A small-molecule ligand and the protein it binds are described below.
Small molecule (SMILES): C=CC1=C(C)C2=N3->[Ni]45<-N6=C(C=c7c(C)c(C=C)c(n74)=C2)C(C)=C(CCC(=O)O)C6=Cc2c(CCC(=O)O)c(C)c(n25)C=C13

Sequence of chain 1.H:
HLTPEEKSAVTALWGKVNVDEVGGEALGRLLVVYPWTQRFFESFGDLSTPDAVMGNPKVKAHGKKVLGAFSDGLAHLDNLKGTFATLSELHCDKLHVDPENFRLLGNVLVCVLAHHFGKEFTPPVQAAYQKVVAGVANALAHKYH

Binding-site contacts:
Ligand atom CMA contacts residue LYS66 of chain 1.H at 3.4 Å.
Ligand atom NI contacts residue HIS92 of chain 1.H at 2.0 Å.
Ligand atom CBB contacts residue LEU141 of chain 1.H at 3.6 Å (hydrophobic).
Ligand atom NB contacts residue HIS92 of chain 1.H at 3.0 Å (h-bond).
Ligand atom CAC contacts residue VAL98 of chain 1.H at 3.5 Å (hydrophobic).
Ligand atom CBD contacts residue LEU96 of chain 1.H at 3.5 Å (hydrophobic).
Ligand atom CAD contacts residue HIS63 of chain 1.H at 3.8 Å.
Ligand atom ND contacts residue HIS63 of chain 1.H at 3.7 Å.
Ligand atom NC contacts residue HIS92 of chain 1.H at 2.9 Å (h-bond).
Ligand atom C4D contacts residue HIS63 of chain 1.H at 3.3 Å.
Ligand atom CHB contacts residue VAL67 of chain 1.H at 3.7 Å (hydrophobic).
Ligand atom C4A contacts residue HIS92 of chain 1.H at 3.7 Å.
Ligand atom CHA contacts residue HIS63 of chain 1.H at 3.1 Å.
Ligand atom NA contacts residue HIS92 of chain 1.H at 3.0 Å (h-bond).
Ligand atom C1C contacts residue HIS92 of chain 1.H at 3.7 Å.
Ligand atom CBA contacts residue LEU88 of chain 1.H at 3.5 Å (hydrophobic).
Ligand atom C3D contacts residue HIS63 of chain 1.H at 3.5 Å.
Ligand atom CAB contacts residue LEU106 of chain 1.H at 3.6 Å (hydrophobic).
Ligand atom C4B contacts residue HIS92 of chain 1.H at 3.8 Å.
Ligand atom C3D contacts residue LEU96 of chain 1.H at 3.6 Å (hydrophobic).
Ligand atom ND contacts residue HIS92 of chain 1.H at 2.9 Å (h-bond).
Ligand atom C2B contacts residue VAL67 of chain 1.H at 3.7 Å (hydrophobic).
Ligand atom CBC contacts residue THR38 of chain 1.H at 3.6 Å.
Ligand atom C4C contacts residue HIS92 of chain 1.H at 3.6 Å.
Ligand atom CHC contacts residue LEU106 of chain 1.H at 3.5 Å (hydrophobic).
Ligand atom CMB contacts residue ALA70 of chain 1.H at 3.7 Å (hydrophobic).
Ligand atom CMD contacts residue PHE41 of chain 1.H at 3.1 Å (hydrophobic).
Ligand atom CMD contacts residue LEU96 of chain 1.H at 3.6 Å (hydrophobic).
Ligand atom C3A contacts residue LEU88 of chain 1.H at 3.5 Å (hydrophobic).
Ligand atom C1D contacts residue HIS92 of chain 1.H at 3.6 Å.
Ligand atom C4B contacts residue LEU106 of chain 1.H at 3.8 Å (hydrophobic).
Ligand atom C4D contacts residue HIS92 of chain 1.H at 3.6 Å.
Ligand atom CBC contacts residue PHE42 of chain 1.H at 3.7 Å (hydrophobic).
Ligand atom C1D contacts residue PHE42 of chain 1.H at 3.7 Å (hydrophobic).
Ligand atom C1A contacts residue HIS63 of chain 1.H at 3.6 Å.
Ligand atom CMA contacts residue LEU88 of chain 1.H at 3.6 Å (hydrophobic).
Ligand atom CMB contacts residue VAL67 of chain 1.H at 3.7 Å (hydrophobic).
Ligand atom C2D contacts residue LEU96 of chain 1.H at 3.6 Å (hydrophobic).
Ligand atom CHD contacts residue PHE42 of chain 1.H at 3.4 Å (hydrophobic).
Ligand atom CMC contacts residue ASN102 of chain 1.H at 3.3 Å.